Binding-site contacts:
Ligand atom C14 contacts residue TYR259 of chain 2.A at 3.7 Å (hydrophobic).
Ligand atom N1 contacts residue LEU192 of chain 2.B at 3.1 Å (h-bond).
Ligand atom C17 contacts residue NDP1 of chain 2.F at 3.4 Å.
Ligand atom N1 contacts residue GLY191 of chain 2.B at 3.2 Å.
Ligand atom C7 contacts residue SER145 of chain 2.B at 3.3 Å.
Ligand atom O3 contacts residue NDP1 of chain 2.F at 3.5 Å.
Ligand atom C15 contacts residue SER145 of chain 2.B at 3.4 Å.
Ligand atom O1 contacts residue TYR259 of chain 2.A at 2.6 Å (h-bond).
Ligand atom C4 contacts residue VAL155 of chain 2.B at 3.9 Å (hydrophobic).
Ligand atom C7 contacts residue NDP1 of chain 2.F at 3.5 Å.
Ligand atom C6 contacts residue SER145 of chain 2.B at 3.4 Å.
Ligand atom C15 contacts residue NDP1 of chain 2.F at 3.4 Å.
Ligand atom C20 contacts residue ALA201 of chain 2.B at 3.8 Å (hydrophobic).
Ligand atom C7 contacts residue LEU192 of chain 2.B at 3.6 Å (hydrophobic).
Ligand atom O2 contacts residue TYR255 of chain 2.A at 3.0 Å.
Ligand atom O3 contacts residue SER145 of chain 2.B at 2.7 Å (h-bond).
Ligand atom C1 contacts residue LEU192 of chain 2.B at 3.8 Å (hydrophobic).
Ligand atom C7 contacts residue GLY191 of chain 2.B at 3.4 Å.
Ligand atom O3 contacts residue TYR158 of chain 2.B at 2.8 Å.
Ligand atom C21 contacts residue ALA201 of chain 2.B at 3.9 Å (hydrophobic).
Ligand atom C6 contacts residue NDP1 of chain 2.F at 3.7 Å.
Ligand atom N3 contacts residue NDP1 of chain 2.F at 3.3 Å.
Ligand atom C9 contacts residue LEU192 of chain 2.B at 3.8 Å (hydrophobic).
Ligand atom C16 contacts residue TYR158 of chain 2.B at 3.7 Å (hydrophobic).
Ligand atom C11 contacts residue TYR255 of chain 2.A at 3.5 Å (hydrophobic).
Ligand atom C13 contacts residue LEU146 of chain 2.B at 3.7 Å (hydrophobic).
Ligand atom C10 contacts residue MET208 of chain 2.B at 3.8 Å (hydrophobic).
Ligand atom C15 contacts residue TYR158 of chain 2.B at 3.8 Å (hydrophobic).
Ligand atom C25 contacts residue TYR158 of chain 2.B at 3.7 Å (hydrophobic).
Ligand atom N1 contacts residue LEU190 of chain 2.B at 3.9 Å.
Ligand atom C7 contacts residue LEU190 of chain 2.B at 3.5 Å (hydrophobic).
Ligand atom C24 contacts residue TYR158 of chain 2.B at 3.7 Å (hydrophobic).
Ligand atom C16 contacts residue NDP1 of chain 2.F at 3.7 Å.
Ligand atom O2 contacts residue TYR259 of chain 2.A at 3.9 Å.
Ligand atom C12 contacts residue TYR152 of chain 2.B at 3.6 Å (hydrophobic).
Ligand atom C22 contacts residue ALA198 of chain 2.B at 3.9 Å (hydrophobic).
Ligand atom C13 contacts residue TYR152 of chain 2.B at 3.6 Å (hydrophobic).
Ligand atom C14 contacts residue TYR255 of chain 2.A at 3.4 Å (hydrophobic).
Ligand atom C3 contacts residue TYR255 of chain 2.A at 3.5 Å (hydrophobic).
Ligand atom C12 contacts residue TYR255 of chain 2.A at 3.8 Å (hydrophobic).

A protein and the small-molecule ligand that binds it are described below.
Small molecule (SMILES): CC(C)(C)c1c(C(=O)NC2C3CC4CC(C3)CC2C4)cnn1-c1ccc(C(=O)O)cc1

Sequence of chain 2.A:
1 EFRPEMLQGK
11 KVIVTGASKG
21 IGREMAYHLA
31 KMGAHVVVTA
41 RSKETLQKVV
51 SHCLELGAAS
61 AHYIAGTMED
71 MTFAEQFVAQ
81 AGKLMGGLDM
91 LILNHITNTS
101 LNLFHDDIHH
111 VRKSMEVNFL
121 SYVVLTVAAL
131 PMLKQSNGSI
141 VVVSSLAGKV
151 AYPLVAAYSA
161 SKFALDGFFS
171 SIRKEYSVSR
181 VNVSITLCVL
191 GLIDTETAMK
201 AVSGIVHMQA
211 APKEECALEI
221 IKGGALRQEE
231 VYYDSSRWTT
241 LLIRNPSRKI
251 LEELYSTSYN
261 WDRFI

Sequence of chain 2.B:
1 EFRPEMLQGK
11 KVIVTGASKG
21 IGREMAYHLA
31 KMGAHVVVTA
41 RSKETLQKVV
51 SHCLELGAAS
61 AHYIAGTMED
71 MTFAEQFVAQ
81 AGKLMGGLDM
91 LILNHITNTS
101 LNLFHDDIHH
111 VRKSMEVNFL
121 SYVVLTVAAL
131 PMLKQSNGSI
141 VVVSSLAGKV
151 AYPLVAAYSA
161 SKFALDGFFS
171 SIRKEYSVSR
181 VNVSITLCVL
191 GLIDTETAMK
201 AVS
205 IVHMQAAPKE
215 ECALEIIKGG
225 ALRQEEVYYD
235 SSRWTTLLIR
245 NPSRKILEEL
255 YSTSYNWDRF